Binding-site contacts:
Ligand atom O3 contacts residue GLY21 of chain 1.A at 3.5 Å (h-bond).
Ligand atom C30 contacts residue LEU146 of chain 1.A at 3.7 Å (hydrophobic).
Ligand atom C30 contacts residue MET92 of chain 1.A at 3.7 Å (hydrophobic).
Ligand atom O2 contacts residue LYS20 of chain 1.A at 3.4 Å (salt-bridge).
Ligand atom O52 contacts residue LEU18 of chain 1.A at 3.4 Å (h-bond).
Ligand atom C40 contacts residue GLY98 of chain 1.A at 3.4 Å.
Ligand atom C6 contacts residue ARG143 of chain 1.A at 3.3 Å.
Ligand atom O2 contacts residue GLY19 of chain 1.A at 3.5 Å.
Ligand atom N4 contacts residue ASN144 of chain 1.A at 3.7 Å.
Ligand atom C53 contacts residue LEU18 of chain 1.A at 3.2 Å (hydrophobic).
Ligand atom O3 contacts residue LYS20 of chain 1.A at 3.4 Å.
Ligand atom C39 contacts residue LEU18 of chain 1.A at 3.8 Å (hydrophobic).
Ligand atom C43 contacts residue PRO96 of chain 1.A at 3.0 Å (hydrophobic).
Ligand atom C28 contacts residue LEU146 of chain 1.A at 3.6 Å (hydrophobic).
Ligand atom C43 contacts residue TYR94 of chain 1.A at 3.2 Å (hydrophobic).
Ligand atom C40 contacts residue LEU18 of chain 1.A at 3.7 Å (hydrophobic).
Ligand atom C27 contacts residue LEU146 of chain 1.A at 3.5 Å (hydrophobic).
Ligand atom C30 contacts residue VAL74 of chain 1.A at 3.8 Å (hydrophobic).
Ligand atom C32 contacts residue GLY156 of chain 1.A at 3.5 Å.
Ligand atom C24 contacts residue LEU95 of chain 1.A at 3.2 Å (hydrophobic).
Ligand atom C6 contacts residue ASN144 of chain 1.A at 3.6 Å.
Ligand atom C23 contacts residue LEU18 of chain 1.A at 3.8 Å (hydrophobic).
Ligand atom C20 contacts residue LEU146 of chain 1.A at 3.6 Å (hydrophobic).
Ligand atom C28 contacts residue GLU93 of chain 1.A at 3.1 Å.
Ligand atom C28 contacts residue ALA43 of chain 1.A at 3.4 Å (hydrophobic).
Ligand atom C21 contacts residue LEU146 of chain 1.A at 3.5 Å (hydrophobic).
Ligand atom C27 contacts residue ALA43 of chain 1.A at 3.8 Å (hydrophobic).
Ligand atom C32 contacts residue LEU146 of chain 1.A at 3.7 Å (hydrophobic).
Ligand atom C34 contacts residue GLY98 of chain 1.A at 3.7 Å.
Ligand atom C16 contacts residue GLY156 of chain 1.A at 3.6 Å.
Ligand atom C10 contacts residue VAL26 of chain 1.A at 3.8 Å (hydrophobic).
Ligand atom C18 contacts residue ASP157 of chain 1.A at 3.7 Å.
Ligand atom N26 contacts residue LEU95 of chain 1.A at 3.0 Å (h-bond).
Ligand atom N26 contacts residue TYR94 of chain 1.A at 3.8 Å.
Ligand atom C13 contacts residue VAL26 of chain 1.A at 3.5 Å (hydrophobic).
Ligand atom C39 contacts residue GLY98 of chain 1.A at 3.5 Å.
Ligand atom C32 contacts residue MET92 of chain 1.A at 3.7 Å (hydrophobic).
Ligand atom C30 contacts residue ALA43 of chain 1.A at 3.7 Å (hydrophobic).
Ligand atom N22 contacts residue LEU146 of chain 1.A at 3.7 Å.
Ligand atom C11 contacts residue VAL26 of chain 1.A at 3.6 Å (hydrophobic).

This protein binds this small molecule.
Small molecule (SMILES): CNS(=O)(=O)c1ccc(-c2cccc3ncc(-c4cc(OC)c(OC)c(OC)c4)nc23)cc1

Sequence of chain 1.A:
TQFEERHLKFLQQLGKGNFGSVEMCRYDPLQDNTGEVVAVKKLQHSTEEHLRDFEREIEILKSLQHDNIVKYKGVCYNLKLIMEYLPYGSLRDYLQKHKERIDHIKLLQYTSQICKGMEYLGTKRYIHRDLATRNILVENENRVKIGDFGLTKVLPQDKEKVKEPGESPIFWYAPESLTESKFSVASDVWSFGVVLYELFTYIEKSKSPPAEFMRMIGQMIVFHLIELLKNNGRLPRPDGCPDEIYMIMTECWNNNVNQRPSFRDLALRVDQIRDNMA